A protein and the small-molecule ligand that binds it are described below.
Small molecule (SMILES): C[NH+]1CCN(c2ncc(Oc3cc(C[NH+]4CC[C@H](OCC(=O)O)C4)cc(-c4cc(Cl)cc(Cl)c4)n3)cn2)CC1

Binding-site contacts:
Ligand atom C34 contacts residue VAL124 of chain 1.A at 3.5 Å (hydrophobic).
Ligand atom CL14 contacts residue TRP184 of chain 1.A at 3.7 Å.
Ligand atom C2 contacts residue GLY148 of chain 1.A at 3.3 Å.
Ligand atom O17 contacts residue GLY148 of chain 1.A at 3.5 Å (h-bond).
Ligand atom C29 contacts residue LEU120 of chain 1.A at 3.6 Å (hydrophobic).
Ligand atom C12 contacts residue TRP147 of chain 1.A at 3.4 Å (hydrophobic).
Ligand atom C9 contacts residue MET119 of chain 1.A at 3.7 Å (hydrophobic).
Ligand atom C33 contacts residue GLU129 of chain 1.A at 3.4 Å.
Ligand atom C12 contacts residue LEU120 of chain 1.A at 3.8 Å (hydrophobic).
Ligand atom C32 contacts residue GLU129 of chain 1.A at 3.6 Å.
Ligand atom C29 contacts residue TRP147 of chain 1.A at 3.4 Å (hydrophobic).
Ligand atom C19 contacts residue GLY148 of chain 1.A at 3.2 Å.
Ligand atom CL13 contacts residue TRP147 of chain 1.A at 3.7 Å.
Ligand atom C10 contacts residue TRP184 of chain 1.A at 3.7 Å (hydrophobic).
Ligand atom N20 contacts residue TRP147 of chain 1.A at 3.5 Å.
Ligand atom C8 contacts residue GLU129 of chain 1.A at 3.6 Å.
Ligand atom N16 contacts residue TYR201 of chain 1.A at 3.2 Å (h-bond).
Ligand atom CL13 contacts residue LEU45 of chain 1.A at 3.3 Å.
Ligand atom C31 contacts residue GLU129 of chain 1.A at 3.7 Å.
Ligand atom C15 contacts residue ASP157 of chain 1.A at 3.7 Å.
Ligand atom C4 contacts residue GLU129 of chain 1.A at 3.6 Å.
Ligand atom C15 contacts residue TYR201 of chain 1.A at 3.4 Å (hydrophobic).
Ligand atom N16 contacts residue GLU129 of chain 1.A at 2.8 Å (salt-bridge).
Ligand atom C5 contacts residue GLU129 of chain 1.A at 3.3 Å.
Ligand atom C6 contacts residue GLY148 of chain 1.A at 3.7 Å.
Ligand atom C37 contacts residue ALA160 of chain 1.A at 3.6 Å (hydrophobic).
Ligand atom C15 contacts residue GLU129 of chain 1.A at 3.7 Å.
Ligand atom C34 contacts residue GLU129 of chain 1.A at 3.2 Å.
Ligand atom CL14 contacts residue GLU129 of chain 1.A at 3.7 Å.
Ligand atom C33 contacts residue VAL124 of chain 1.A at 3.2 Å (hydrophobic).
Ligand atom C3 contacts residue GLY148 of chain 1.A at 3.6 Å.
Ligand atom N1 contacts residue GLY148 of chain 1.A at 3.6 Å (h-bond).
Ligand atom C5 contacts residue TYR201 of chain 1.A at 3.7 Å (hydrophobic).
Ligand atom C10 contacts residue MET119 of chain 1.A at 3.7 Å (hydrophobic).
Ligand atom CL14 contacts residue LEU133 of chain 1.A at 3.6 Å.
Ligand atom C11 contacts residue TRP147 of chain 1.A at 3.6 Å (hydrophobic).
Ligand atom C31 contacts residue ASP157 of chain 1.A at 3.4 Å.
Ligand atom C31 contacts residue TYR201 of chain 1.A at 3.2 Å (hydrophobic).
Ligand atom O38 contacts residue ALA160 of chain 1.A at 3.5 Å.
Ligand atom N24 contacts residue LEU120 of chain 1.A at 3.6 Å.

Sequence of chain 1.A:
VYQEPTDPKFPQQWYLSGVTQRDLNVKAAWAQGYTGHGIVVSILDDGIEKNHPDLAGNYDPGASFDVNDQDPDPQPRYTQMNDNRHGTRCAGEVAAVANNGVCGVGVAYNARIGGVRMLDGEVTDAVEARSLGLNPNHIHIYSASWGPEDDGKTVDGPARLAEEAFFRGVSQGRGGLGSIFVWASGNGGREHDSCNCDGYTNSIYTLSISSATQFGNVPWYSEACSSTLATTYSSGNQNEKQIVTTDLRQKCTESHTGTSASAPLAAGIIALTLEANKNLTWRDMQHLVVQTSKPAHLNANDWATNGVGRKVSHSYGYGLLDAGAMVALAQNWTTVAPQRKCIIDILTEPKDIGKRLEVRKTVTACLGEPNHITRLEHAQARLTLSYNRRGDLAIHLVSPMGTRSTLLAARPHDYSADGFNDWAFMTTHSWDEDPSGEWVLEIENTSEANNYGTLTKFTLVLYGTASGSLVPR